The protein below binds the small molecule below.
Small molecule (SMILES): O=C(CS)N1c2ccccc2CCc2ccccc21

Binding-site contacts:
Ligand atom C1 contacts residue HIS41 of chain 2.A at 3.3 Å.
Ligand atom C2 contacts residue THR25 of chain 2.A at 3.9 Å.
Ligand atom C3 contacts residue CYS44 of chain 2.A at 3.5 Å (hydrophobic).
Ligand atom C12 contacts residue ARG188 of chain 2.A at 4.0 Å.
Ligand atom S1 contacts residue CYS145 of chain 2.A at 2.0 Å (h-bond).
Ligand atom C14 contacts residue MET49 of chain 2.A at 3.7 Å (hydrophobic).
Ligand atom O1 contacts residue MET165 of chain 2.A at 4.1 Å.
Ligand atom S1 contacts residue GLY143 of chain 2.A at 3.9 Å.
Ligand atom C15 contacts residue HIS164 of chain 2.A at 4.1 Å.
Ligand atom C14 contacts residue HIS41 of chain 2.A at 4.1 Å.
Ligand atom C4 contacts residue THR45 of chain 2.A at 4.2 Å.
Ligand atom C1 contacts residue MET49 of chain 2.A at 4.2 Å (hydrophobic).
Ligand atom C6 contacts residue MET49 of chain 2.A at 4.2 Å (hydrophobic).
Ligand atom C9 contacts residue MET49 of chain 2.A at 4.0 Å (hydrophobic).
Ligand atom C12 contacts residue MET49 of chain 2.A at 3.6 Å (hydrophobic).
Ligand atom C3 contacts residue THR45 of chain 2.A at 3.9 Å.
Ligand atom C4 contacts residue SER46 of chain 2.A at 3.5 Å.
Ligand atom C2 contacts residue CYS44 of chain 2.A at 3.7 Å (hydrophobic).
Ligand atom C16 contacts residue CYS145 of chain 2.A at 3.2 Å (hydrophobic).
Ligand atom C16 contacts residue HIS41 of chain 2.A at 4.0 Å.
Ligand atom C14 contacts residue HIS164 of chain 2.A at 3.7 Å.
Ligand atom C8 contacts residue GLN189 of chain 2.A at 3.8 Å.
Ligand atom C11 contacts residue GLN189 of chain 2.A at 3.5 Å.
Ligand atom C11 contacts residue MET49 of chain 2.A at 3.9 Å (hydrophobic).
Ligand atom C14 contacts residue MET165 of chain 2.A at 3.7 Å (hydrophobic).
Ligand atom O1 contacts residue HIS164 of chain 2.A at 3.5 Å (h-bond).
Ligand atom C8 contacts residue MET49 of chain 2.A at 4.2 Å (hydrophobic).
Ligand atom C4 contacts residue MET49 of chain 2.A at 4.0 Å (hydrophobic).
Ligand atom C5 contacts residue MET49 of chain 2.A at 4.0 Å (hydrophobic).
Ligand atom C10 contacts residue MET49 of chain 2.A at 4.0 Å (hydrophobic).
Ligand atom O1 contacts residue CYS145 of chain 2.A at 3.2 Å (h-bond).
Ligand atom C15 contacts residue HIS41 of chain 2.A at 4.1 Å.
Ligand atom C13 contacts residue MET49 of chain 2.A at 3.5 Å (hydrophobic).
Ligand atom C15 contacts residue CYS145 of chain 2.A at 3.5 Å (hydrophobic).
Ligand atom C12 contacts residue GLN189 of chain 2.A at 3.8 Å.
Ligand atom C2 contacts residue HIS41 of chain 2.A at 3.6 Å.
Ligand atom C2 contacts residue MET49 of chain 2.A at 4.2 Å (hydrophobic).
Ligand atom C3 contacts residue MET49 of chain 2.A at 4.0 Å (hydrophobic).
Ligand atom C3 contacts residue SER46 of chain 2.A at 4.0 Å.
Ligand atom C13 contacts residue MET165 of chain 2.A at 3.4 Å (hydrophobic).

Sequence of chain 2.A:
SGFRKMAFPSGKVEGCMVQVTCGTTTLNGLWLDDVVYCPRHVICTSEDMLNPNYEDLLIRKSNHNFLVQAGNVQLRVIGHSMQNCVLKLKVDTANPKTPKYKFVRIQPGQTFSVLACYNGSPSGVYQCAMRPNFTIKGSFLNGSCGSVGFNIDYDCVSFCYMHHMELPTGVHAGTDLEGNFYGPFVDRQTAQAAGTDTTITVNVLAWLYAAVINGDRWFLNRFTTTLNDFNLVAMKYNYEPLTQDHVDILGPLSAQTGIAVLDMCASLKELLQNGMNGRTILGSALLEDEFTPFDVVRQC